Binding-site contacts:
Ligand atom C4 contacts residue THR21 of chain 1.T at 4.1 Å.
Ligand atom N9 contacts residue GLY47 of chain 1.T at 2.9 Å (h-bond).
Ligand atom N9 contacts residue THR1 of chain 1.T at 3.7 Å.
Ligand atom O12 contacts residue GLY47 of chain 1.T at 3.0 Å (h-bond).
Ligand atom C17 contacts residue GLY47 of chain 1.T at 3.8 Å.
Ligand atom C5 contacts residue THR21 of chain 1.T at 3.5 Å.
Ligand atom C16 contacts residue THR1 of chain 1.T at 3.7 Å.
Ligand atom C3 contacts residue THR21 of chain 1.T at 3.3 Å.
Ligand atom C11 contacts residue THR1 of chain 1.T at 1.4 Å.
Ligand atom C17 contacts residue ILE45 of chain 1.T at 3.7 Å (hydrophobic).
Ligand atom C10 contacts residue GLY47 of chain 1.T at 3.9 Å.
Ligand atom O6 contacts residue SER141 of chain 1.T at 3.9 Å.
Ligand atom C16 contacts residue ILE45 of chain 1.T at 4.0 Å (hydrophobic).
Ligand atom C19 contacts residue ALA49 of chain 1.T at 3.8 Å (hydrophobic).
Ligand atom C5 contacts residue ARG19 of chain 1.T at 3.9 Å.
Ligand atom O8 contacts residue GLY47 of chain 1.T at 3.8 Å.
Ligand atom O14 contacts residue ARG19 of chain 1.T at 3.7 Å.
Ligand atom C13 contacts residue ARG19 of chain 1.T at 3.8 Å.
Ligand atom C19 contacts residue VAL31 of chain 1.T at 3.5 Å (hydrophobic).
Ligand atom C20 contacts residue ALA49 of chain 1.T at 3.7 Å (hydrophobic).
Ligand atom C7 contacts residue GLY47 of chain 1.T at 3.7 Å.
Ligand atom C16 contacts residue GLY47 of chain 1.T at 3.1 Å.
Ligand atom C2 contacts residue THR21 of chain 1.T at 3.1 Å.
Ligand atom C5 contacts residue THR1 of chain 1.T at 3.5 Å.
Ligand atom C15 contacts residue GLY47 of chain 1.T at 3.3 Å.
Ligand atom C15 contacts residue THR1 of chain 1.T at 3.8 Å.
Ligand atom C18 contacts residue LYS33 of chain 1.T at 3.9 Å.
Ligand atom O14 contacts residue SER20 of chain 1.T at 3.2 Å.
Ligand atom C17 contacts residue ALA49 of chain 1.T at 3.7 Å (hydrophobic).
Ligand atom C11 contacts residue GLY47 of chain 1.T at 4.0 Å.
Ligand atom C4 contacts residue THR1 of chain 1.T at 3.1 Å.
Ligand atom C17 contacts residue ALA52 of chain 1.T at 3.6 Å (hydrophobic).
Ligand atom O6 contacts residue ALA180 of chain 1.T at 4.0 Å.
Ligand atom C13 contacts residue THR1 of chain 1.T at 2.9 Å.
Ligand atom C5 contacts residue ALA180 of chain 1.T at 3.2 Å (hydrophobic).
Ligand atom O12 contacts residue THR1 of chain 1.T at 2.2 Å (h-bond).
Ligand atom O14 contacts residue THR21 of chain 1.T at 3.5 Å (h-bond).
Ligand atom C10 contacts residue THR1 of chain 1.T at 2.5 Å.
Ligand atom O6 contacts residue THR1 of chain 1.T at 2.7 Å (h-bond).
Ligand atom O12 contacts residue ALA46 of chain 1.T at 3.8 Å.

A protein and the small-molecule ligand that binds it are described below.
Small molecule (SMILES): CC[C@H]1C(=O)N[C@](C=O)([C@@H](O)[C@@H]2C=CCCC2)[C@@]1(C)O

Sequence of chain 1.Z:
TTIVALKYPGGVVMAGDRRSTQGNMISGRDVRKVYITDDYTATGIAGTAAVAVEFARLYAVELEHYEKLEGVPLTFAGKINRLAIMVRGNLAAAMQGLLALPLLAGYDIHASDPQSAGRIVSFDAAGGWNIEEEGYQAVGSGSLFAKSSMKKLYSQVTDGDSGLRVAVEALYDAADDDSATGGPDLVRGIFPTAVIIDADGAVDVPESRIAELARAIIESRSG

Sequence of chain 1.T:
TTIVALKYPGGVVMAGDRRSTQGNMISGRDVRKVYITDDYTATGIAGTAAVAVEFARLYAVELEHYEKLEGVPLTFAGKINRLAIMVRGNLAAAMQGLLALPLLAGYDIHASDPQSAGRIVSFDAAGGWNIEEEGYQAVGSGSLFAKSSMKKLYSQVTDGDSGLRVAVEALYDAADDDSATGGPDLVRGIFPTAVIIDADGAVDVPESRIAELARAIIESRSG